Binding-site contacts:
Ligand atom C7 contacts residue ASN154 of chain 59.B at 3.3 Å.
Ligand atom C2 contacts residue ASN154 of chain 59.B at 2.4 Å.
Ligand atom C7 contacts residue GLU155 of chain 59.B at 4.1 Å.
Ligand atom O7 contacts residue HIS104 of chain 17.B at 4.2 Å.
Ligand atom O5 contacts residue HIS104 of chain 17.B at 3.2 Å (h-bond).
Ligand atom C5 contacts residue ASN154 of chain 59.B at 3.7 Å.
Ligand atom C1 contacts residue ASN154 of chain 59.B at 1.4 Å.
Ligand atom C8 contacts residue ASN154 of chain 59.B at 3.8 Å.
Ligand atom N2 contacts residue ASN154 of chain 59.B at 2.9 Å (h-bond).
Ligand atom C6 contacts residue HIS104 of chain 17.B at 3.7 Å.
Ligand atom O5 contacts residue ASN154 of chain 59.B at 2.4 Å (h-bond).
Ligand atom O7 contacts residue GLU155 of chain 59.B at 3.8 Å.
Ligand atom C5 contacts residue HIS104 of chain 17.B at 3.3 Å.
Ligand atom O7 contacts residue ASN154 of chain 59.B at 3.1 Å (h-bond).
Ligand atom C1 contacts residue HIS104 of chain 17.B at 3.2 Å.
Ligand atom C4 contacts residue ASN154 of chain 59.B at 4.2 Å.
Ligand atom C2 contacts residue HIS104 of chain 17.B at 4.4 Å.
Ligand atom O6 contacts residue HIS104 of chain 17.B at 2.9 Å.
Ligand atom C8 contacts residue GLU155 of chain 59.B at 3.8 Å.
Ligand atom C3 contacts residue ASN154 of chain 59.B at 3.8 Å.

Sequence of chain 59.B:
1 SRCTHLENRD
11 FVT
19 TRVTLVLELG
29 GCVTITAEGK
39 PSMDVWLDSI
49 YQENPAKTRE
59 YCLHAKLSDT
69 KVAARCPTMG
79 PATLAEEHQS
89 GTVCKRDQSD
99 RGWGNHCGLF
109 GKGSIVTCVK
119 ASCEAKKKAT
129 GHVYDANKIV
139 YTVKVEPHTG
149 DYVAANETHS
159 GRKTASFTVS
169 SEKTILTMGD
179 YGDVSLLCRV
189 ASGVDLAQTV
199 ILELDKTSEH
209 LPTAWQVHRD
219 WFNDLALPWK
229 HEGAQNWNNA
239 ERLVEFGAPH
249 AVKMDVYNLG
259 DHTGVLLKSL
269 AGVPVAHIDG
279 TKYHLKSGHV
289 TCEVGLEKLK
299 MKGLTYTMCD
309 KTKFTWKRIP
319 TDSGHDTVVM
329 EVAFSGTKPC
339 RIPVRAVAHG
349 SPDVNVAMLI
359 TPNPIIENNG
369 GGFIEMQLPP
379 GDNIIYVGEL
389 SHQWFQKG

The protein below binds the small molecule below.
Small molecule (SMILES): CC(=O)N[C@@H]1[C@@H](O)[C@H](O)[C@@H](CO)O[C@H]1O

Sequence of chain 17.B:
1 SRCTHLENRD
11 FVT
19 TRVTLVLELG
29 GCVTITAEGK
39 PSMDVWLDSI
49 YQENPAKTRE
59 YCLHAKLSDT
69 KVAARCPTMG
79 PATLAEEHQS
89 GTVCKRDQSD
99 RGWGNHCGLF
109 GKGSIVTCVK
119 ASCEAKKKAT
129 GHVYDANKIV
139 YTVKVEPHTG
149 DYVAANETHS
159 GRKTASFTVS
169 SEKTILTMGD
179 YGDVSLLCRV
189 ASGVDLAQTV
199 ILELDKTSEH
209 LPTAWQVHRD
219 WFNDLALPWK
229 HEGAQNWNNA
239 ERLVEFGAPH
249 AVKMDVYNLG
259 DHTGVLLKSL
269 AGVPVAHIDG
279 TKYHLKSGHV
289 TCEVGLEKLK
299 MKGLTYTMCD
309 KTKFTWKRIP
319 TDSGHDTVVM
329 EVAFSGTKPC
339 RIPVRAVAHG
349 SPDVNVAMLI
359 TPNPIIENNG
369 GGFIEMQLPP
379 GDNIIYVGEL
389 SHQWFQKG